A protein and the small-molecule ligand that binds it are described below.
Small molecule (SMILES): Cc1ccc(CN(C(=O)N[C@@H](CSCc2ccccc2)C(=O)O)C(=O)c2ccc(-c3cccc(-c4ccccc4-c4ccc(Cl)cc4)c3)cc2)cc1

Binding-site contacts:
Ligand atom CL contacts residue PHE95 of chain 1.B at 3.6 Å.
Ligand atom C35 contacts residue ALA91 of chain 1.B at 3.3 Å (hydrophobic).
Ligand atom C43 contacts residue ARG88 of chain 1.B at 3.8 Å.
Ligand atom C35 contacts residue PHE46 of chain 1.B at 3.6 Å (hydrophobic).
Ligand atom C42 contacts residue PHE46 of chain 1.B at 3.6 Å (hydrophobic).
Ligand atom C42 contacts residue ALA91 of chain 1.B at 3.4 Å (hydrophobic).
Ligand atom C19 contacts residue PHE46 of chain 1.B at 3.6 Å (hydrophobic).
Ligand atom C27 contacts residue LEU79 of chain 1.B at 3.6 Å (hydrophobic).
Ligand atom C23 contacts residue PHE46 of chain 1.B at 3.6 Å (hydrophobic).
Ligand atom C36 contacts residue PHE95 of chain 1.B at 3.8 Å (hydrophobic).
Ligand atom C10 contacts residue GLY87 of chain 1.B at 3.6 Å.
Ligand atom O contacts residue GLY87 of chain 1.B at 3.5 Å.
Ligand atom C19 contacts residue GLY87 of chain 1.B at 3.5 Å.
Ligand atom C43 contacts residue GLY87 of chain 1.B at 3.7 Å.
Ligand atom C29 contacts residue LEU79 of chain 1.B at 3.6 Å (hydrophobic).
Ligand atom C30 contacts residue VAL75 of chain 1.B at 3.7 Å (hydrophobic).
Ligand atom S contacts residue ASN85 of chain 1.B at 3.4 Å (h-bond).
Ligand atom C8 contacts residue PHE140 of chain 1.B at 3.7 Å (hydrophobic).
Ligand atom C17 contacts residue ALA42 of chain 1.B at 3.4 Å (hydrophobic).
Ligand atom C36 contacts residue PHE54 of chain 1.B at 3.7 Å (hydrophobic).
Ligand atom O contacts residue ARG88 of chain 1.B at 3.7 Å.
Ligand atom C35 contacts residue PHE95 of chain 1.B at 3.6 Å (hydrophobic).
Ligand atom S contacts residue GLY87 of chain 1.B at 3.4 Å (h-bond).
Ligand atom C17 contacts residue GLU45 of chain 1.B at 3.5 Å.
Ligand atom C14 contacts residue ARG49 of chain 1.B at 3.3 Å.
Ligand atom C38 contacts residue PHE95 of chain 1.B at 3.7 Å (hydrophobic).
Ligand atom C25 contacts residue ARG88 of chain 1.B at 3.7 Å.
Ligand atom C21 contacts residue TYR50 of chain 1.B at 3.6 Å (hydrophobic).
Ligand atom C42 contacts residue ARG88 of chain 1.B at 3.5 Å.
Ligand atom C24 contacts residue PHE46 of chain 1.B at 3.7 Å (hydrophobic).
Ligand atom C25 contacts residue LEU79 of chain 1.B at 3.5 Å (hydrophobic).
Ligand atom C28 contacts residue LEU79 of chain 1.B at 3.7 Å (hydrophobic).
Ligand atom CL contacts residue SER94 of chain 1.B at 3.6 Å.
Ligand atom C15 contacts residue ARG49 of chain 1.B at 3.5 Å.
Ligand atom O contacts residue ASN85 of chain 1.B at 3.4 Å (h-bond).
Ligand atom C8 contacts residue TYR144 of chain 1.B at 3.8 Å (hydrophobic).
Ligand atom C12 contacts residue TYR50 of chain 1.B at 3.6 Å (hydrophobic).
Ligand atom CL contacts residue PHE54 of chain 1.B at 3.7 Å.
Ligand atom C34 contacts residue ALA91 of chain 1.B at 3.7 Å (hydrophobic).
Ligand atom C41 contacts residue PHE46 of chain 1.B at 3.6 Å (hydrophobic).

Sequence of chain 1.B:
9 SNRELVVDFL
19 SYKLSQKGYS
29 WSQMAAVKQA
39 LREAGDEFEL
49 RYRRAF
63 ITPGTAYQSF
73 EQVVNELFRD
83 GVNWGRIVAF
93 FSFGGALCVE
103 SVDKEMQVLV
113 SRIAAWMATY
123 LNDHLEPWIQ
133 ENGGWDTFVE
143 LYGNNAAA